Binding-site contacts:
Ligand atom O6 contacts residue ASP120 of chain 1.A at 3.5 Å (salt-bridge).
Ligand atom O1G contacts residue MG1 of chain 1.D at 2.1 Å.
Ligand atom O2' contacts residue ASP31 of chain 1.A at 3.2 Å (salt-bridge).
Ligand atom O2B contacts residue VAL15 of chain 1.A at 3.3 Å (h-bond).
Ligand atom O2G contacts residue GLY61 of chain 1.A at 2.9 Å (h-bond).
Ligand atom O3A contacts residue GLY16 of chain 1.A at 3.2 Å (h-bond).
Ligand atom N1 contacts residue ASP120 of chain 1.A at 2.8 Å (salt-bridge).
Ligand atom O2B contacts residue LYS17 of chain 1.A at 2.8 Å (salt-bridge).
Ligand atom O6 contacts residue LYS118 of chain 1.A at 3.4 Å.
Ligand atom O1B contacts residue SER18 of chain 1.A at 3.0 Å (h-bond).
Ligand atom O2B contacts residue GLY16 of chain 1.A at 3.0 Å (h-bond).
Ligand atom O6 contacts residue ALA147 of chain 1.A at 2.8 Å (h-bond).
Ligand atom PG contacts residue MG1 of chain 1.D at 3.2 Å.
Ligand atom PG contacts residue ASP13 of chain 1.A at 3.4 Å.
Ligand atom O1G contacts residue THR36 of chain 1.A at 2.9 Å (h-bond).
Ligand atom O2G contacts residue LYS17 of chain 1.A at 2.7 Å (salt-bridge).
Ligand atom O3G contacts residue PRO35 of chain 1.A at 3.3 Å.
Ligand atom O2' contacts residue VAL30 of chain 1.A at 2.7 Å (h-bond).
Ligand atom O2G contacts residue ASP13 of chain 1.A at 3.4 Å.
Ligand atom PB contacts residue MG1 of chain 1.D at 3.3 Å.
Ligand atom O2' contacts residue PHE29 of chain 1.A at 3.3 Å.
Ligand atom O1A contacts residue SER18 of chain 1.A at 3.4 Å (h-bond).
Ligand atom N7 contacts residue ASN117 of chain 1.A at 3.2 Å (h-bond).
Ligand atom O1B contacts residue MG1 of chain 1.D at 2.1 Å.
Ligand atom N2 contacts residue LEU121 of chain 1.A at 3.4 Å.
Ligand atom O3' contacts residue ASP31 of chain 1.A at 2.9 Å (salt-bridge).
Ligand atom O6 contacts residue ASN117 of chain 1.A at 3.3 Å (h-bond).
Ligand atom O2B contacts residue GLY14 of chain 1.A at 3.5 Å (h-bond).
Ligand atom C3' contacts residue GLU32 of chain 1.A at 3.5 Å.
Ligand atom C8 contacts residue ALA19 of chain 1.A at 3.5 Å (hydrophobic).
Ligand atom C2' contacts residue VAL30 of chain 1.A at 3.5 Å (hydrophobic).
Ligand atom O1B contacts residue LYS17 of chain 1.A at 3.5 Å (salt-bridge).
Ligand atom O4' contacts residue LYS118 of chain 1.A at 3.1 Å (salt-bridge).
Ligand atom O1A contacts residue GLY16 of chain 1.A at 3.4 Å.
Ligand atom N2 contacts residue ASP120 of chain 1.A at 2.9 Å (salt-bridge).
Ligand atom C3B contacts residue MG1 of chain 1.D at 3.5 Å.
Ligand atom C3B contacts residue GLY14 of chain 1.A at 3.5 Å.
Ligand atom O1A contacts residue ALA19 of chain 1.A at 2.8 Å (h-bond).
Ligand atom O3G contacts residue ASP13 of chain 1.A at 2.5 Å (salt-bridge).
Ligand atom O6 contacts residue SER146 of chain 1.A at 3.5 Å.

Sequence of chain 1.A:
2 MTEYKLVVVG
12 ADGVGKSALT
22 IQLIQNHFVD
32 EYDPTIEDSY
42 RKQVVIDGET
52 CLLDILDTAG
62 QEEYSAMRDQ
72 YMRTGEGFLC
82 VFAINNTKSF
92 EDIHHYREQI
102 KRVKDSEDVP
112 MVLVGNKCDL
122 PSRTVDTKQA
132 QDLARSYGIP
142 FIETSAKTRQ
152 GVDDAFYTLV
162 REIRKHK

This small molecule binds to this protein.
Small molecule (SMILES): Nc1nc2c(ncn2[C@@H]2O[C@H](CO[P](=O)(O)O[P](=O)(O)CP(=O)(O)O)[C@@H](O)[C@H]2O)c(=O)[nH]1